Sequence of chain 1.A:
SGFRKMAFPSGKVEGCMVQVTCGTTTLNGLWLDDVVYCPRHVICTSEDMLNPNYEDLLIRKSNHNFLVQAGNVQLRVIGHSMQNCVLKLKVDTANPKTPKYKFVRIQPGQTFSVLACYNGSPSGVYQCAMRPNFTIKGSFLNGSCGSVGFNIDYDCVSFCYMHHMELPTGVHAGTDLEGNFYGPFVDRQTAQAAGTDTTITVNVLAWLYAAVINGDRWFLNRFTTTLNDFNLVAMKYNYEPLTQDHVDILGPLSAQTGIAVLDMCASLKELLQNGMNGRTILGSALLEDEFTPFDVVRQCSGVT

A small-molecule ligand and the protein it binds are described below.
Small molecule (SMILES): Cc1ccncc1N(C)C(=O)Cc1cccc(Cl)c1

Sequence of chain 2.A:
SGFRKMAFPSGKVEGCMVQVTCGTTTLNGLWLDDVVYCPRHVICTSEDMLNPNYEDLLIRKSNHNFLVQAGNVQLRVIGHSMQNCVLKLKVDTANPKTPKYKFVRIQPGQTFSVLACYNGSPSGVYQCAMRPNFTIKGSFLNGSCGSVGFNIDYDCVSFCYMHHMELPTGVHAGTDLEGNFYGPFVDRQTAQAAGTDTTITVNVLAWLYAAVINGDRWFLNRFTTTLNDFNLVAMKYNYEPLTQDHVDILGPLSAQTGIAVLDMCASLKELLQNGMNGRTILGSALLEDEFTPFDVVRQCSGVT

Binding-site contacts:
Ligand atom C6 contacts residue MET49 of chain 1.A at 3.4 Å (hydrophobic).
Ligand atom C5 contacts residue MET49 of chain 1.A at 3.8 Å (hydrophobic).
Ligand atom C7 contacts residue MET165 of chain 1.A at 3.6 Å (hydrophobic).
Ligand atom C11 contacts residue GLU166 of chain 1.A at 3.6 Å.
Ligand atom C12 contacts residue PHE140 of chain 1.A at 3.7 Å (hydrophobic).
Ligand atom N1 contacts residue HIS163 of chain 1.A at 2.9 Å (h-bond).
Ligand atom C4 contacts residue GLN189 of chain 1.A at 3.3 Å.
Ligand atom C10 contacts residue CYS145 of chain 1.A at 3.9 Å (hydrophobic).
Ligand atom C7 contacts residue HIS164 of chain 1.A at 3.9 Å.
Ligand atom C10 contacts residue GLU166 of chain 1.A at 3.7 Å.
Ligand atom C10 contacts residue HIS163 of chain 1.A at 3.4 Å.
Ligand atom CL contacts residue MET165 of chain 1.A at 3.8 Å.
Ligand atom CL contacts residue ASP187 of chain 1.A at 3.1 Å.
Ligand atom C8 contacts residue HIS41 of chain 1.A at 3.8 Å.
Ligand atom N1 contacts residue PHE140 of chain 1.A at 3.8 Å.
Ligand atom C8 contacts residue HIS164 of chain 1.A at 3.2 Å.
Ligand atom C7 contacts residue MET49 of chain 1.A at 3.5 Å (hydrophobic).
Ligand atom N1 contacts residue GLU166 of chain 1.A at 3.6 Å.
Ligand atom C12 contacts residue LEU141 of chain 1.A at 3.5 Å (hydrophobic).
Ligand atom C6 contacts residue ARG188 of chain 1.A at 3.7 Å.
Ligand atom N1 contacts residue LEU141 of chain 1.A at 3.9 Å.
Ligand atom C13 contacts residue ASN142 of chain 1.A at 4.0 Å.
Ligand atom C6 contacts residue MET165 of chain 1.A at 3.4 Å (hydrophobic).
Ligand atom C11 contacts residue LEU141 of chain 1.A at 3.6 Å (hydrophobic).
Ligand atom C contacts residue ASN142 of chain 1.A at 3.5 Å.
Ligand atom CL contacts residue HIS164 of chain 1.A at 3.8 Å.
Ligand atom N1 contacts residue SER144 of chain 1.A at 3.9 Å.
Ligand atom N contacts residue CYS145 of chain 1.A at 3.9 Å.
Ligand atom C5 contacts residue GLN189 of chain 1.A at 3.4 Å.
Ligand atom C9 contacts residue GLU166 of chain 1.A at 3.8 Å.
Ligand atom C5 contacts residue ARG188 of chain 1.A at 3.8 Å.
Ligand atom CL contacts residue HIS41 of chain 1.A at 3.4 Å.
Ligand atom C11 contacts residue PHE140 of chain 1.A at 3.2 Å (hydrophobic).
Ligand atom O contacts residue GLU166 of chain 1.A at 3.0 Å (salt-bridge).
Ligand atom C12 contacts residue ASN142 of chain 1.A at 3.8 Å.
Ligand atom C13 contacts residue GLU166 of chain 1.A at 3.7 Å.
Ligand atom O contacts residue MET165 of chain 1.A at 3.7 Å.
Ligand atom C contacts residue CYS145 of chain 1.A at 3.4 Å (hydrophobic).
Ligand atom C12 contacts residue GLU166 of chain 1.A at 3.4 Å.
Ligand atom C14 contacts residue GLU166 of chain 1.A at 3.4 Å.